Sequence of chain 2.A:
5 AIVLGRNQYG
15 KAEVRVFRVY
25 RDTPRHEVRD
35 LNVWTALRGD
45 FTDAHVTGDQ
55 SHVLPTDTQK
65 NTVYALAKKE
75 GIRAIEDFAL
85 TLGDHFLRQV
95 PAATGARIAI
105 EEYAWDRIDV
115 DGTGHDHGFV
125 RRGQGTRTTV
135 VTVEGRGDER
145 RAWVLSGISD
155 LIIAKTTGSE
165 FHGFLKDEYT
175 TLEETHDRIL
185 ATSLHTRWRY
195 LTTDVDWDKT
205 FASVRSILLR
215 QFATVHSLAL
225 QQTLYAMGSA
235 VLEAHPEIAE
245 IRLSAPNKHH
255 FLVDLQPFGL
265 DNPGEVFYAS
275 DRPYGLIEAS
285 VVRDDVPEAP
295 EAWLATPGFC

This small molecule binds to this protein.
Small molecule (SMILES): O=c1[nH]c(=O)c2[nH]c(=O)[nH]c2[nH]1

Binding-site contacts:
Ligand atom O13 contacts residue PHE165 of chain 2.A at 3.9 Å.
Ligand atom O13 contacts residue THR60 of chain 2.B at 3.7 Å.
Ligand atom C6 contacts residue GLN225 of chain 2.A at 3.7 Å.
Ligand atom N3 contacts residue ASN251 of chain 2.A at 3.4 Å (h-bond).
Ligand atom N1 contacts residue GLN225 of chain 2.A at 2.8 Å (h-bond).
Ligand atom O13 contacts residue GLN225 of chain 2.A at 3.0 Å (h-bond).
Ligand atom C5 contacts residue THR60 of chain 2.B at 3.9 Å.
Ligand atom C2 contacts residue LEU224 of chain 2.A at 3.7 Å (hydrophobic).
Ligand atom O24 contacts residue PRO59 of chain 2.B at 3.7 Å.
Ligand atom C4 contacts residue PHE165 of chain 2.A at 3.5 Å (hydrophobic).
Ligand atom O24 contacts residue THR60 of chain 2.B at 3.1 Å (h-bond).
Ligand atom O11 contacts residue GLN225 of chain 2.A at 3.6 Å.
Ligand atom O11 contacts residue ALA223 of chain 2.A at 3.4 Å.
Ligand atom N7 contacts residue PRO59 of chain 2.B at 3.6 Å.
Ligand atom O11 contacts residue LEU224 of chain 2.A at 2.6 Å (h-bond).
Ligand atom O24 contacts residue ASP61 of chain 2.B at 2.9 Å (salt-bridge).
Ligand atom N9 contacts residue THR60 of chain 2.B at 4.0 Å.
Ligand atom C4 contacts residue ASN251 of chain 2.A at 3.9 Å.
Ligand atom O13 contacts residue VAL57 of chain 2.B at 3.8 Å.
Ligand atom C8 contacts residue ASP61 of chain 2.B at 3.8 Å.
Ligand atom C2 contacts residue GLN225 of chain 2.A at 3.6 Å.
Ligand atom N9 contacts residue PHE165 of chain 2.A at 3.6 Å.
Ligand atom O11 contacts residue ARG182 of chain 2.A at 2.8 Å (salt-bridge).
Ligand atom O24 contacts residue LEU176 of chain 2.A at 3.6 Å.
Ligand atom N7 contacts residue PHE165 of chain 2.A at 3.7 Å.
Ligand atom C8 contacts residue PHE165 of chain 2.A at 3.8 Å (hydrophobic).
Ligand atom O13 contacts residue TYR13 of chain 2.B at 3.6 Å.
Ligand atom C4 contacts residue ARG182 of chain 2.A at 3.7 Å.
Ligand atom N3 contacts residue PHE165 of chain 2.A at 3.9 Å.
Ligand atom C6 contacts residue PHE165 of chain 2.A at 3.5 Å (hydrophobic).
Ligand atom N7 contacts residue THR60 of chain 2.B at 2.9 Å (h-bond).
Ligand atom C8 contacts residue THR60 of chain 2.B at 3.1 Å.
Ligand atom N1 contacts residue PHE165 of chain 2.A at 3.6 Å.
Ligand atom O11 contacts residue PHE165 of chain 2.A at 4.0 Å.
Ligand atom N9 contacts residue ARG182 of chain 2.A at 3.8 Å.
Ligand atom C2 contacts residue PHE165 of chain 2.A at 3.7 Å (hydrophobic).
Ligand atom C5 contacts residue PHE165 of chain 2.A at 3.4 Å (hydrophobic).
Ligand atom C2 contacts residue ARG182 of chain 2.A at 3.5 Å.
Ligand atom C8 contacts residue PRO59 of chain 2.B at 4.0 Å (hydrophobic).
Ligand atom N3 contacts residue ARG182 of chain 2.A at 3.0 Å (salt-bridge).

Sequence of chain 2.B:
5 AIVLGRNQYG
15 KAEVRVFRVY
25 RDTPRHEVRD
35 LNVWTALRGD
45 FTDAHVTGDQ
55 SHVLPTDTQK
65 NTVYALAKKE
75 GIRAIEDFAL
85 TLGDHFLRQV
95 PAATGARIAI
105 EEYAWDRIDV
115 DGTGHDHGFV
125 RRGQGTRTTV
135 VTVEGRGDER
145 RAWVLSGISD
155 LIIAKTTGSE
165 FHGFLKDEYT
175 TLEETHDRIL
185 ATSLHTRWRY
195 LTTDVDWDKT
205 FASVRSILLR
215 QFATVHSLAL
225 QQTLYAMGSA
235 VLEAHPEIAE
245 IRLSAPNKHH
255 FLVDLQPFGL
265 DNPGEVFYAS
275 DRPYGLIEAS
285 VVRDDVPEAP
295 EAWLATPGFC